This protein binds this small molecule.
Small molecule (SMILES): CCNCc1cccc2[nH]ccc12

Sequence of chain 1.A:
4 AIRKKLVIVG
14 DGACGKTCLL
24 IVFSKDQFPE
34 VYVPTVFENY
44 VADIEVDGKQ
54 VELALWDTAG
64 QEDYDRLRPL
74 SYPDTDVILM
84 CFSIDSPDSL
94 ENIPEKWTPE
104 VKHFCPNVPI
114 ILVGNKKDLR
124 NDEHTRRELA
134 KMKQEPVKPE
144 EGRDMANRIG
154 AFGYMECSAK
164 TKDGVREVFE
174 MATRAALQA

Binding-site contacts:
Ligand atom C07 contacts residue VAL54 of chain 1.A at 4.2 Å (hydrophobic).
Ligand atom C06 contacts residue ILE47 of chain 1.A at 4.5 Å (hydrophobic).
Ligand atom C05 contacts residue GLN53 of chain 1.A at 4.0 Å.
Ligand atom C13 contacts residue GLN53 of chain 1.A at 4.4 Å.
Ligand atom C08 contacts residue GLN53 of chain 1.A at 3.7 Å.
Ligand atom C07 contacts residue ASP46 of chain 1.A at 3.7 Å.
Ligand atom C08 contacts residue ILE47 of chain 1.A at 3.7 Å (hydrophobic).
Ligand atom C04 contacts residue GLN53 of chain 1.A at 4.1 Å.
Ligand atom C08 contacts residue ASP46 of chain 1.A at 3.7 Å.
Ligand atom C11 contacts residue GLU55 of chain 1.A at 3.9 Å.
Ligand atom C07 contacts residue ILE47 of chain 1.A at 3.3 Å (hydrophobic).
Ligand atom N10 contacts residue GLU55 of chain 1.A at 3.9 Å.
Ligand atom N10 contacts residue ALA4 of chain 1.A at 3.3 Å.
Ligand atom C06 contacts residue ASP46 of chain 1.A at 4.0 Å.
Ligand atom C12 contacts residue ASP46 of chain 1.A at 4.1 Å.
Ligand atom C06 contacts residue GLN53 of chain 1.A at 3.9 Å.
Ligand atom C07 contacts residue GLN53 of chain 1.A at 3.7 Å.
Ligand atom N10 contacts residue ASP46 of chain 1.A at 3.6 Å (salt-bridge).
Ligand atom N03 contacts residue GLN53 of chain 1.A at 4.4 Å.
Ligand atom C11 contacts residue ALA4 of chain 1.A at 3.8 Å (hydrophobic).
Ligand atom C07 contacts residue GLU48 of chain 1.A at 4.0 Å.
Ligand atom C08 contacts residue VAL54 of chain 1.A at 3.4 Å (hydrophobic).
Ligand atom C09 contacts residue VAL54 of chain 1.A at 4.4 Å (hydrophobic).
Ligand atom C13 contacts residue ASP46 of chain 1.A at 4.0 Å.
Ligand atom C09 contacts residue ALA4 of chain 1.A at 4.1 Å (hydrophobic).
Ligand atom C09 contacts residue GLN53 of chain 1.A at 4.2 Å.
Ligand atom C11 contacts residue ASP46 of chain 1.A at 4.0 Å.
Ligand atom C05 contacts residue ASP46 of chain 1.A at 4.1 Å.
Ligand atom C09 contacts residue ASP46 of chain 1.A at 3.8 Å.